This small molecule binds to this protein.
Small molecule (SMILES): CSC[C@H]1O[C@@H](n2cnc3c(N)ncnc32)[C@H](O)[C@@H]1O

Sequence of chain 1.C:
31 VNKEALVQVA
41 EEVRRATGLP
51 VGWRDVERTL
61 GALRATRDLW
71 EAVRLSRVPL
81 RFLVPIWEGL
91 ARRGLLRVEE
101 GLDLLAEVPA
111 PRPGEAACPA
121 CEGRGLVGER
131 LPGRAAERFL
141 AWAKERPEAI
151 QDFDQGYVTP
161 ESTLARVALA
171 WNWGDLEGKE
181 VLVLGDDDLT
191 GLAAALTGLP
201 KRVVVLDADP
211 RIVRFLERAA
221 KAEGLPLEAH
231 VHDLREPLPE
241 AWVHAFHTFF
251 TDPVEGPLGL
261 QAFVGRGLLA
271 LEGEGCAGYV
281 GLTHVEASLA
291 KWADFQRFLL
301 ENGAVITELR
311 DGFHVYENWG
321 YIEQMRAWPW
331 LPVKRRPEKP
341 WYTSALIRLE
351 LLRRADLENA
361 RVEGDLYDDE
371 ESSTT

Binding-site contacts:
Ligand atom O2' contacts residue ASP207 of chain 1.C at 2.6 Å (salt-bridge).
Ligand atom N7 contacts residue TYR367 of chain 1.C at 2.6 Å (h-bond).
Ligand atom N1 contacts residue HIS232 of chain 1.C at 3.5 Å (h-bond).
Ligand atom N6 contacts residue TYR367 of chain 1.C at 3.5 Å (h-bond).
Ligand atom C2' contacts residue ASP207 of chain 1.C at 3.6 Å.
Ligand atom O3' contacts residue ASP207 of chain 1.C at 2.7 Å (salt-bridge).
Ligand atom CS contacts residue ASP252 of chain 1.C at 3.7 Å.
Ligand atom N1 contacts residue ALA208 of chain 1.C at 3.5 Å.
Ligand atom C2 contacts residue HIS232 of chain 1.C at 3.2 Å.
Ligand atom C5 contacts residue PHE263 of chain 1.C at 3.7 Å (hydrophobic).
Ligand atom N3 contacts residue ALA208 of chain 1.C at 3.1 Å (h-bond).
Ligand atom C8 contacts residue TYR367 of chain 1.C at 3.6 Å (hydrophobic).
Ligand atom N6 contacts residue ASP233 of chain 1.C at 3.0 Å (salt-bridge).
Ligand atom C5' contacts residue ASP187 of chain 1.C at 3.6 Å.
Ligand atom C5' contacts residue N4P1 of chain 1.L at 3.3 Å.
Ligand atom N1 contacts residue LEU234 of chain 1.C at 2.9 Å (h-bond).
Ligand atom O4' contacts residue GLY185 of chain 1.C at 3.5 Å.
Ligand atom O2' contacts residue PHE153 of chain 1.C at 3.4 Å.
Ligand atom C1' contacts residue ASP207 of chain 1.C at 3.5 Å.
Ligand atom C2' contacts residue GLN155 of chain 1.C at 3.7 Å.
Ligand atom C4' contacts residue GLY185 of chain 1.C at 3.8 Å.
Ligand atom C2 contacts residue LEU234 of chain 1.C at 3.6 Å (hydrophobic).
Ligand atom C6 contacts residue LEU234 of chain 1.C at 3.8 Å (hydrophobic).
Ligand atom O2' contacts residue GLN155 of chain 1.C at 2.9 Å (h-bond).
Ligand atom S5' contacts residue ASP154 of chain 1.C at 3.6 Å.
Ligand atom C2 contacts residue ALA208 of chain 1.C at 3.2 Å (hydrophobic).
Ligand atom O3' contacts residue ASP186 of chain 1.C at 3.3 Å (salt-bridge).
Ligand atom C3' contacts residue ASP207 of chain 1.C at 3.5 Å.
Ligand atom S5' contacts residue N4P1 of chain 1.L at 3.6 Å.
Ligand atom C8 contacts residue PHE153 of chain 1.C at 3.1 Å (hydrophobic).
Ligand atom C5' contacts residue ASP252 of chain 1.C at 3.6 Å.
Ligand atom C3' contacts residue ASP187 of chain 1.C at 3.8 Å.
Ligand atom C5 contacts residue TYR367 of chain 1.C at 3.5 Å (hydrophobic).
Ligand atom O3' contacts residue ASP187 of chain 1.C at 2.8 Å (salt-bridge).
Ligand atom N7 contacts residue PHE263 of chain 1.C at 3.7 Å.
Ligand atom CS contacts residue VAL254 of chain 1.C at 3.6 Å (hydrophobic).
Ligand atom C6 contacts residue ALA208 of chain 1.C at 3.7 Å (hydrophobic).
Ligand atom S5' contacts residue PHE153 of chain 1.C at 3.7 Å.
Ligand atom N1 contacts residue ASP233 of chain 1.C at 3.6 Å.
Ligand atom O4' contacts residue PHE263 of chain 1.C at 3.6 Å.